The small molecule below binds the protein below.
Small molecule (SMILES): NCCCC[C@H](NC(=O)[C@H](CCCN=C(N)N)NC(=O)[C@H](CCCCN)NC(=O)[C@H](CCCN=C(N)N)NC(=O)[C@H](CCCCN)NC(=O)[C@H](CCCN=C(N)N)NC(=O)[C@H](CCCCN)NC(=O)[C@H](CCCN=C(N)N)NC(=O)[C@@H](N)CCCCN)C(=O)N[C@@H](CCCN=C(N)N)C(=O)O

Binding-site contacts:
Ligand atom CD contacts residue SER333 of chain 1.A at 3.2 Å.
Ligand atom NH1 contacts residue SER371 of chain 1.A at 2.6 Å (h-bond).
Ligand atom NH2 contacts residue GLU491 of chain 1.A at 2.9 Å (salt-bridge).
Ligand atom NH2 contacts residue GLU407 of chain 1.A at 3.2 Å (salt-bridge).
Ligand atom CD contacts residue SER459 of chain 1.A at 3.2 Å.
Ligand atom NH2 contacts residue GLU365 of chain 1.A at 2.8 Å (salt-bridge).
Ligand atom N contacts residue SER417 of chain 1.A at 3.2 Å (h-bond).
Ligand atom N contacts residue ASN330 of chain 1.A at 3.1 Å (h-bond).
Ligand atom CG contacts residue SER417 of chain 1.A at 3.2 Å.
Ligand atom NZ contacts residue SER291 of chain 1.A at 2.7 Å (h-bond).
Ligand atom NZ contacts residue GLY334 of chain 1.A at 3.0 Å (h-bond).
Ligand atom N contacts residue ASN372 of chain 1.A at 3.0 Å (h-bond).
Ligand atom O contacts residue ASN414 of chain 1.A at 3.3 Å (h-bond).
Ligand atom O contacts residue ASN288 of chain 1.A at 2.8 Å (h-bond).
Ligand atom NH2 contacts residue TRP326 of chain 1.A at 3.1 Å.
Ligand atom O contacts residue ASN372 of chain 1.A at 3.1 Å (h-bond).
Ligand atom CE contacts residue GLY418 of chain 1.A at 3.3 Å.
Ligand atom NZ contacts residue SER333 of chain 1.A at 2.5 Å (h-bond).
Ligand atom CG contacts residue SER291 of chain 1.A at 3.2 Å.
Ligand atom CZ contacts residue GLU323 of chain 1.A at 3.1 Å.
Ligand atom CE contacts residue GLY250 of chain 1.A at 3.2 Å.
Ligand atom NH1 contacts residue GLU323 of chain 1.A at 2.6 Å (salt-bridge).
Ligand atom NH2 contacts residue TRP368 of chain 1.A at 3.1 Å.
Ligand atom NH2 contacts residue TRP452 of chain 1.A at 3.1 Å.
Ligand atom N contacts residue ASN414 of chain 1.A at 3.2 Å (h-bond).
Ligand atom NZ contacts residue SER459 of chain 1.A at 3.1 Å (h-bond).
Ligand atom CG contacts residue SER375 of chain 1.A at 3.2 Å.
Ligand atom NZ contacts residue SER375 of chain 1.A at 3.0 Å (h-bond).
Ligand atom NE contacts residue TRP452 of chain 1.A at 3.3 Å.
Ligand atom CE contacts residue SER291 of chain 1.A at 3.3 Å.
Ligand atom NH1 contacts residue GLU365 of chain 1.A at 3.2 Å (salt-bridge).
Ligand atom CG contacts residue ASN288 of chain 1.A at 3.2 Å.
Ligand atom CE contacts residue SER459 of chain 1.A at 3.3 Å.
Ligand atom CD contacts residue SER249 of chain 1.A at 3.3 Å.
Ligand atom NZ contacts residue GLY376 of chain 1.A at 3.0 Å (h-bond).
Ligand atom O contacts residue ASN330 of chain 1.A at 2.9 Å (h-bond).
Ligand atom NH1 contacts residue TRP410 of chain 1.A at 3.0 Å.
Ligand atom CB contacts residue SER375 of chain 1.A at 3.3 Å.
Ligand atom NH2 contacts residue GLU323 of chain 1.A at 3.1 Å (salt-bridge).
Ligand atom N contacts residue ASN288 of chain 1.A at 2.9 Å (h-bond).

Sequence of chain 1.A:
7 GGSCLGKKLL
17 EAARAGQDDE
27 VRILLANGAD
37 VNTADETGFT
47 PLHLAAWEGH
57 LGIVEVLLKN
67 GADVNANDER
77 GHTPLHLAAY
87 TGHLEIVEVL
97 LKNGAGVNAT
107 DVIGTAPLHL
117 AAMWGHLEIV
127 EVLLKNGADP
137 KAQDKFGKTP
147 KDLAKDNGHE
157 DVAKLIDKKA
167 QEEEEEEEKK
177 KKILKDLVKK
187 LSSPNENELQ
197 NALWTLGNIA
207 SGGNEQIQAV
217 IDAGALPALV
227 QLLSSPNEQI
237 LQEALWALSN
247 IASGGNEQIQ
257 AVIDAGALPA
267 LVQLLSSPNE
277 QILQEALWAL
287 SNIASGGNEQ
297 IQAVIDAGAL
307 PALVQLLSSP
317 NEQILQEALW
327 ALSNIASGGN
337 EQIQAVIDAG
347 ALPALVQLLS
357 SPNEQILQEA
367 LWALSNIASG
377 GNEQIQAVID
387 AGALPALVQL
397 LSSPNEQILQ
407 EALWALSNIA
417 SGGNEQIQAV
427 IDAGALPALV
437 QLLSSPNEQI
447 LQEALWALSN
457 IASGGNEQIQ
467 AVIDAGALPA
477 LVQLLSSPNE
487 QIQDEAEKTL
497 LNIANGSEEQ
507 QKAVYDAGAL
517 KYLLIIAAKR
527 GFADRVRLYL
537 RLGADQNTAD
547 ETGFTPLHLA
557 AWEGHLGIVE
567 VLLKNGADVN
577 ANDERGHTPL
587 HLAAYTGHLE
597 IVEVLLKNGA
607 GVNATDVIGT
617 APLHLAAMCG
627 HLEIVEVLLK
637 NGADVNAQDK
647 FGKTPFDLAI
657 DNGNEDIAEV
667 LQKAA